A protein and the small-molecule ligand that binds it are described below.
Small molecule (SMILES): CC(C)=CC[C@@]1(C=O)C=C(CO)C[C@@H]1O

Sequence of chain 1.K:
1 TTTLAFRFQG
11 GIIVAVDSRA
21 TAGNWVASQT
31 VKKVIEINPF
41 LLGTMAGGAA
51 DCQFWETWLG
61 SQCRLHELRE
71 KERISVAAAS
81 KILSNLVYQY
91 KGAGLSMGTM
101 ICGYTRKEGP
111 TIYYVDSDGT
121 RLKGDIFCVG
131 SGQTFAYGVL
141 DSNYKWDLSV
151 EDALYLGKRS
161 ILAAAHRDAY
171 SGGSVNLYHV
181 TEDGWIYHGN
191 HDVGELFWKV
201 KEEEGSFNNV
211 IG

Binding-site contacts:
Ligand atom C2 contacts residue ALA20 of chain 1.K at 4.5 Å (hydrophobic).
Ligand atom C6 contacts residue GLY47 of chain 1.K at 4.1 Å.
Ligand atom O5 contacts residue GLY47 of chain 1.K at 2.8 Å (h-bond).
Ligand atom C10 contacts residue ALA20 of chain 1.K at 4.4 Å (hydrophobic).
Ligand atom C9 contacts residue ALA49 of chain 1.K at 4.3 Å (hydrophobic).
Ligand atom C9 contacts residue MET45 of chain 1.K at 3.5 Å (hydrophobic).
Ligand atom C6 contacts residue THR1 of chain 1.K at 3.3 Å.
Ligand atom C11 contacts residue THR1 of chain 1.K at 3.7 Å.
Ligand atom C10 contacts residue VAL31 of chain 1.K at 4.1 Å (hydrophobic).
Ligand atom C3 contacts residue THR1 of chain 1.K at 2.5 Å.
Ligand atom C7 contacts residue LYS33 of chain 1.K at 4.4 Å.
Ligand atom O1 contacts residue THR21 of chain 1.K at 4.1 Å.
Ligand atom C12 contacts residue GLY47 of chain 1.K at 4.1 Å.
Ligand atom O1 contacts residue TYR170 of chain 1.K at 3.7 Å.
Ligand atom O1 contacts residue ARG19 of chain 1.K at 4.1 Å.
Ligand atom O5 contacts residue THR1 of chain 1.K at 2.5 Å (h-bond).
Ligand atom C9 contacts residue LYS33 of chain 1.K at 4.0 Å.
Ligand atom C2 contacts residue ARG19 of chain 1.K at 3.9 Å.
Ligand atom C12 contacts residue THR1 of chain 1.K at 4.4 Å.
Ligand atom C4 contacts residue GLY47 of chain 1.K at 4.0 Å.
Ligand atom C2 contacts residue THR1 of chain 1.K at 2.9 Å.
Ligand atom O5 contacts residue ALA46 of chain 1.K at 3.4 Å.
Ligand atom C2 contacts residue THR21 of chain 1.K at 4.4 Å.
Ligand atom O14 contacts residue GLY47 of chain 1.K at 3.5 Å (h-bond).
Ligand atom C4 contacts residue THR1 of chain 1.K at 1.4 Å.
Ligand atom C3 contacts residue GLY47 of chain 1.K at 4.2 Å.
Ligand atom C11 contacts residue GLY47 of chain 1.K at 3.3 Å.
Ligand atom C13 contacts residue GLY47 of chain 1.K at 4.4 Å.
Ligand atom C13 contacts residue THR21 of chain 1.K at 4.2 Å.
Ligand atom C8 contacts residue LYS33 of chain 1.K at 4.4 Å.
Ligand atom C15 contacts residue THR1 of chain 1.K at 4.2 Å.
Ligand atom C15 contacts residue THR21 of chain 1.K at 3.8 Å.
Ligand atom C8 contacts residue ALA49 of chain 1.K at 4.1 Å (hydrophobic).
Ligand atom C6 contacts residue LYS33 of chain 1.K at 4.2 Å.
Ligand atom C10 contacts residue ALA49 of chain 1.K at 3.3 Å (hydrophobic).
Ligand atom C7 contacts residue GLY47 of chain 1.K at 4.2 Å.
Ligand atom O1 contacts residue THR1 of chain 1.K at 2.4 Å (h-bond).